The protein below binds the small molecule below.
Small molecule (SMILES): Nc1nc(=O)c2ncn([C@@H]3O[C@H](CO[P](=O)(O)O[C@H]4[C@@H](O)[C@H](n5ccc(=O)[nH]c5=O)O[C@@H]4CO[P](=O)(O)O[C@H]4[C@@H](O)[C@H](n5cnc6c(N)ncnc65)O[C@@H]4COP(=O)=O)[C@@H](O[P](=O)(O)OC[C@H]4O[C@@H](n5cnc6c(N)ncnc65)[C@H](O)[C@@H]4O[P](=O)(O)OC[C@H]4O[C@@H](n5ccc(=O)[nH]c5=O)[C@H](O)[C@@H]4O[P](=O)(O)OC[C@H]4O[C@@H](n5ccc(=O)[nH]c5=O)[C@H](O)[C@@H]4O[P](=O)(O)OC[C@H]4O[C@@H](n5cnc6c(N)ncnc65)[C@H](O)[C@@H]4O)[C@H]3O)c2[nH]1

Binding-site contacts:
Ligand atom O3' contacts residue PRO63 of chain 1.Z at 4.2 Å.
Ligand atom OP1 contacts residue PRO63 of chain 1.Z at 3.8 Å.
Ligand atom C5' contacts residue GLN62 of chain 1.Z at 4.2 Å.

Sequence of chain 1.Z:
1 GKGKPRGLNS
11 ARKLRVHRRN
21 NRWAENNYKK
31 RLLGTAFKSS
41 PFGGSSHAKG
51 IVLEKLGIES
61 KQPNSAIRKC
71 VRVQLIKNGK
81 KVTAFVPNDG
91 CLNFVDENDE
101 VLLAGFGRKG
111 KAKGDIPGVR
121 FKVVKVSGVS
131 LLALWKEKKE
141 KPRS